A protein and the small-molecule ligand that binds it are described below.
Small molecule (SMILES): Cc1cc(CCCCCCCOc2ccc(C3=NCCO3)cc2)on1

Sequence of chain 13.C:
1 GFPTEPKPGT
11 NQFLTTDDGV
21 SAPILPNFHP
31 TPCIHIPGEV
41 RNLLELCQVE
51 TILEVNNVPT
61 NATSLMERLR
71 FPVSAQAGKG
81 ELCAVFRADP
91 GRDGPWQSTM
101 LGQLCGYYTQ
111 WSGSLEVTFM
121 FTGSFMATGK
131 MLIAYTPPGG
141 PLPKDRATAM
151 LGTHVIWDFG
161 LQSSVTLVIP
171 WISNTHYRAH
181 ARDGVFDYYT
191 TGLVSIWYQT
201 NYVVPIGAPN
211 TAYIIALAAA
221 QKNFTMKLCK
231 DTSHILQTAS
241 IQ

Sequence of chain 14.C:
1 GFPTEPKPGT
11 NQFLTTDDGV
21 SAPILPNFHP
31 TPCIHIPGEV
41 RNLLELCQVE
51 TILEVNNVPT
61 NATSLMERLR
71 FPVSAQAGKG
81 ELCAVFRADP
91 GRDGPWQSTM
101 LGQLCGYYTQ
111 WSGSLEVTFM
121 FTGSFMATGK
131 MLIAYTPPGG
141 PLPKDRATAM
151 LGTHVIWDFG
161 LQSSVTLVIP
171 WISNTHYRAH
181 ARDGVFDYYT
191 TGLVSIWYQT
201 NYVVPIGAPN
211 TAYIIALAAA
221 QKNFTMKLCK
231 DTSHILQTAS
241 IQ

Sequence of chain 13.A:
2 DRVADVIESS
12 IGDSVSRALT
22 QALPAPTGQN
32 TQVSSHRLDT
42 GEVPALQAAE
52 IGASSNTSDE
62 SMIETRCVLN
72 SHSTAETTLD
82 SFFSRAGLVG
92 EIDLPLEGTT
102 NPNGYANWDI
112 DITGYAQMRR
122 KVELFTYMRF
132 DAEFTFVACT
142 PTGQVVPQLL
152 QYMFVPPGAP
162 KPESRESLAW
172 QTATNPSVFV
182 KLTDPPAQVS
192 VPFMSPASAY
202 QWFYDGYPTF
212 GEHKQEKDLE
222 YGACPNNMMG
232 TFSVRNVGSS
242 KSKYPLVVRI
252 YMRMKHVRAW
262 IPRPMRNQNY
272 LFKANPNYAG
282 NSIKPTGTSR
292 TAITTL

Binding-site contacts:
Ligand atom C3B contacts residue TRP203 of chain 13.A at 3.1 Å (hydrophobic).
Ligand atom C5C contacts residue PHE135 of chain 13.A at 3.5 Å (hydrophobic).
Ligand atom C31 contacts residue PRO177 of chain 13.A at 3.9 Å (hydrophobic).
Ligand atom C4B contacts residue ILE113 of chain 13.A at 4.0 Å (hydrophobic).
Ligand atom C4C contacts residue PHE135 of chain 13.A at 3.8 Å (hydrophobic).
Ligand atom C2B contacts residue TYR201 of chain 13.A at 3.5 Å (hydrophobic).
Ligand atom N3A contacts residue THR114 of chain 13.A at 4.0 Å.
Ligand atom C4A contacts residue ASP112 of chain 13.A at 2.6 Å.
Ligand atom N3A contacts residue ASP112 of chain 13.A at 2.5 Å (salt-bridge).
Ligand atom C3C contacts residue PHE135 of chain 13.A at 3.8 Å (hydrophobic).
Ligand atom C4 contacts residue ILE24 of chain 13.C at 4.0 Å (hydrophobic).
Ligand atom C5 contacts residue PHE233 of chain 13.A at 4.0 Å (hydrophobic).
Ligand atom C31 contacts residue ILE24 of chain 13.C at 3.6 Å (hydrophobic).
Ligand atom C5A contacts residue ASN228 of chain 13.A at 4.0 Å.
Ligand atom C2A contacts residue ASP112 of chain 13.A at 3.8 Å.
Ligand atom O1 contacts residue PHE233 of chain 13.A at 3.1 Å.
Ligand atom C4C contacts residue VAL192 of chain 13.A at 3.5 Å (hydrophobic).
Ligand atom C5 contacts residue PHE155 of chain 13.A at 3.9 Å (hydrophobic).
Ligand atom C5C contacts residue ILE111 of chain 13.A at 3.8 Å (hydrophobic).
Ligand atom C3B contacts residue ASN228 of chain 13.A at 4.0 Å.
Ligand atom O1A contacts residue ASN228 of chain 13.A at 3.7 Å.
Ligand atom C2C contacts residue VAL192 of chain 13.A at 3.7 Å (hydrophobic).
Ligand atom O1 contacts residue PHE155 of chain 13.A at 3.4 Å.
Ligand atom N3A contacts residue ILE113 of chain 13.A at 3.8 Å.
Ligand atom O1B contacts residue TYR201 of chain 13.A at 3.4 Å.
Ligand atom C2C contacts residue PHE155 of chain 13.A at 3.9 Å (hydrophobic).
Ligand atom N2 contacts residue PHE233 of chain 13.A at 3.7 Å.
Ligand atom C5B contacts residue ILE113 of chain 13.A at 3.5 Å (hydrophobic).
Ligand atom C5B contacts residue ASP112 of chain 13.A at 4.0 Å.
Ligand atom C4A contacts residue THR114 of chain 13.A at 3.5 Å.
Ligand atom N2 contacts residue PHE155 of chain 13.A at 3.5 Å.
Ligand atom C2A contacts residue TRP203 of chain 13.A at 3.6 Å (hydrophobic).
Ligand atom O1A contacts residue TRP203 of chain 13.A at 3.3 Å.
Ligand atom C5B contacts residue ILE111 of chain 13.A at 3.9 Å (hydrophobic).
Ligand atom C6B contacts residue ILE113 of chain 13.A at 4.0 Å (hydrophobic).
Ligand atom C4B contacts residue TRP203 of chain 13.A at 3.5 Å (hydrophobic).
Ligand atom C2B contacts residue TRP203 of chain 13.A at 4.0 Å (hydrophobic).
Ligand atom C5A contacts residue ASP112 of chain 13.A at 4.0 Å.
Ligand atom C6C contacts residue TYR201 of chain 13.A at 3.9 Å (hydrophobic).
Ligand atom C31 contacts residue VAL179 of chain 13.A at 3.3 Å (hydrophobic).